Binding-site contacts:
Ligand atom N2 contacts residue LEU46 of chain 1.B at 4.0 Å.
Ligand atom O7 contacts residue ASN53 of chain 1.B at 3.6 Å (h-bond).
Ligand atom C8 contacts residue TRP92 of chain 1.B at 4.3 Å (hydrophobic).
Ligand atom C2 contacts residue ASN53 of chain 1.B at 2.3 Å.
Ligand atom C8 contacts residue LEU46 of chain 1.B at 4.0 Å (hydrophobic).
Ligand atom C5 contacts residue ASN53 of chain 1.B at 3.6 Å.
Ligand atom C8 contacts residue PRO48 of chain 1.B at 4.2 Å (hydrophobic).
Ligand atom N2 contacts residue ASN53 of chain 1.B at 2.8 Å (h-bond).
Ligand atom O7 contacts residue PRO48 of chain 1.B at 4.2 Å.
Ligand atom C4 contacts residue ASN53 of chain 1.B at 4.2 Å.
Ligand atom C7 contacts residue LEU46 of chain 1.B at 4.0 Å (hydrophobic).
Ligand atom C3 contacts residue ASN53 of chain 1.B at 3.7 Å.
Ligand atom C7 contacts residue PRO48 of chain 1.B at 4.5 Å (hydrophobic).
Ligand atom C7 contacts residue ASN53 of chain 1.B at 3.5 Å.
Ligand atom C1 contacts residue ASN53 of chain 1.B at 1.4 Å.
Ligand atom O5 contacts residue ASN53 of chain 1.B at 2.4 Å (h-bond).

Sequence of chain 1.B:
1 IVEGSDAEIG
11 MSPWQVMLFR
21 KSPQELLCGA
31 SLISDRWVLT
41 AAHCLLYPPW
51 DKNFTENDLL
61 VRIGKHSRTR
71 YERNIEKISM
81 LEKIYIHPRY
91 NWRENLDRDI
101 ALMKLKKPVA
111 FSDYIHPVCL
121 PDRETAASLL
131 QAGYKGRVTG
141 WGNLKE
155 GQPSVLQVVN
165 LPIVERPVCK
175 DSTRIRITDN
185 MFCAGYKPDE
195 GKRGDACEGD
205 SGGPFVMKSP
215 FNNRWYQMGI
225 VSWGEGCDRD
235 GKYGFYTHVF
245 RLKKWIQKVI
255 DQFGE

This protein binds this small molecule.
Small molecule (SMILES): CC(=O)N[C@@H]1[C@@H](O)[C@H](O)[C@@H](CO)O[C@H]1O